Binding-site contacts:
Ligand atom C4 contacts residue ASN331 of chain 1.C at 4.2 Å.
Ligand atom O6 contacts residue GLU321 of chain 1.C at 4.5 Å.
Ligand atom O7 contacts residue ASN331 of chain 1.C at 4.3 Å.
Ligand atom C7 contacts residue ASN331 of chain 1.C at 3.8 Å.
Ligand atom O5 contacts residue ASN331 of chain 1.C at 2.4 Å (h-bond).
Ligand atom C1 contacts residue ASN331 of chain 1.C at 1.4 Å.
Ligand atom N2 contacts residue ASN331 of chain 1.C at 2.8 Å (h-bond).
Ligand atom C3 contacts residue ASN331 of chain 1.C at 3.8 Å.
Ligand atom C5 contacts residue ASN331 of chain 1.C at 3.7 Å.
Ligand atom C2 contacts residue ASN331 of chain 1.C at 2.4 Å.

Sequence of chain 1.C:
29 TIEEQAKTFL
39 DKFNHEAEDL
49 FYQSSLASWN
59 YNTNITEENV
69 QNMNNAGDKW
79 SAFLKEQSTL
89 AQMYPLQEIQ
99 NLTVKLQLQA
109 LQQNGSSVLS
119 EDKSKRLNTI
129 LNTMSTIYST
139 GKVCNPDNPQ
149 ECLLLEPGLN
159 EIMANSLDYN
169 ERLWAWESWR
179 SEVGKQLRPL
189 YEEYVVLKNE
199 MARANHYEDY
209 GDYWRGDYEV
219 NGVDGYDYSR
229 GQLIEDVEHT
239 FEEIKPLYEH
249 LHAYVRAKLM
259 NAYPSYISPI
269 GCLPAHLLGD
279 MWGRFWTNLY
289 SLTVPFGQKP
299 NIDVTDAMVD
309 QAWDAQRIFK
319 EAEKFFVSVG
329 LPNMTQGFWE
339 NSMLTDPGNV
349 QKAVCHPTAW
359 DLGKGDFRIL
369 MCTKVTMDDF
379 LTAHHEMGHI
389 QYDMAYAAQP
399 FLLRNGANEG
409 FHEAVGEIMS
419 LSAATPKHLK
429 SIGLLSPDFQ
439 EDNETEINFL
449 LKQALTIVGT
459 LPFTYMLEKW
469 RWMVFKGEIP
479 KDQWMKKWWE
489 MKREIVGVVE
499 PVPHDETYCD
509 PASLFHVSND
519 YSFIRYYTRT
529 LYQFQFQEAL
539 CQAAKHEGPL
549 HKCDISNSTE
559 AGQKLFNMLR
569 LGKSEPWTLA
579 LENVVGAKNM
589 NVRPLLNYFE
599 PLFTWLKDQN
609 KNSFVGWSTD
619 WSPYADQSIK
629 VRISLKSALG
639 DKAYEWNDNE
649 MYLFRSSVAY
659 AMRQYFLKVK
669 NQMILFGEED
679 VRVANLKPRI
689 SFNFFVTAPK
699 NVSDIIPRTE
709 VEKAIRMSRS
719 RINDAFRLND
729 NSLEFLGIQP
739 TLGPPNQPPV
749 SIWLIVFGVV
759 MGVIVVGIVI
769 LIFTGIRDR

This small molecule binds to this protein.
Small molecule (SMILES): CC(=O)N[C@@H]1[C@@H](O)[C@H](O)[C@@H](CO)O[C@H]1O